A small-molecule ligand and the protein it binds are described below.
Small molecule (SMILES): CC(=O)N[C@@H](CC(C)C)C(=O)N[C@@H](C)C(=O)N[C@@H](CCC(=O)O)[C@@H](O)[C@H](C)CO

Sequence of chain 1.BA:
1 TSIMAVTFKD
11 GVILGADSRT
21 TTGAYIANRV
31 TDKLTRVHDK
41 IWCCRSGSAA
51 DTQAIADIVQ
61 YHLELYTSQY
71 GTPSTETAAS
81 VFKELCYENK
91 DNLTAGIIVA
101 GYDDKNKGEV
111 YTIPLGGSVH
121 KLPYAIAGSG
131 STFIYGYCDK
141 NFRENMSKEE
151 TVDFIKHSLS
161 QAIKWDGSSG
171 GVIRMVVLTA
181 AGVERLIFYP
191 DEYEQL

Binding-site contacts:
Ligand atom O contacts residue THR20 of chain 1.BA at 3.7 Å.
Ligand atom CD2 contacts residue THR22 of chain 1.BA at 3.5 Å.
Ligand atom C2 contacts residue THR1 of chain 1.BA at 1.5 Å.
Ligand atom CA contacts residue THR1 of chain 1.BA at 2.4 Å.
Ligand atom CD contacts residue ALA49 of chain 1.BA at 3.9 Å (hydrophobic).
Ligand atom N contacts residue GLY47 of chain 1.BA at 2.9 Å (h-bond).
Ligand atom O contacts residue THR1 of chain 1.BA at 2.2 Å (h-bond).
Ligand atom C contacts residue THR1 of chain 1.BA at 1.4 Å.
Ligand atom C contacts residue GLY47 of chain 1.BA at 3.5 Å.
Ligand atom CB contacts residue THR1 of chain 1.BA at 2.7 Å.
Ligand atom CB contacts residue THR21 of chain 1.BA at 3.8 Å.
Ligand atom O contacts residue SER129 of chain 1.BA at 3.0 Å (h-bond).
Ligand atom CD1 contacts residue HIS114 of chain 1.V at 3.6 Å.
Ligand atom OE1 contacts residue ALA49 of chain 1.BA at 3.8 Å.
Ligand atom O contacts residue THR1 of chain 1.BA at 2.5 Å (h-bond).
Ligand atom CA contacts residue GLY47 of chain 1.BA at 3.3 Å.
Ligand atom OE2 contacts residue THR20 of chain 1.BA at 3.2 Å (h-bond).
Ligand atom CD1 contacts residue SER118 of chain 1.V at 3.6 Å.
Ligand atom C3 contacts residue ARG19 of chain 1.BA at 3.8 Å.
Ligand atom OE2 contacts residue ALA49 of chain 1.BA at 3.7 Å.
Ligand atom O contacts residue SER48 of chain 1.BA at 3.8 Å.
Ligand atom CA contacts residue THR21 of chain 1.BA at 3.3 Å.
Ligand atom N contacts residue THR21 of chain 1.BA at 3.0 Å (h-bond).
Ligand atom CB contacts residue LYS33 of chain 1.BA at 3.8 Å.
Ligand atom O contacts residue THR21 of chain 1.BA at 3.0 Å (h-bond).
Ligand atom C1 contacts residue THR1 of chain 1.BA at 2.4 Å.
Ligand atom C1 contacts residue SER129 of chain 1.BA at 3.5 Å.
Ligand atom C3 contacts residue SER168 of chain 1.BA at 3.3 Å.
Ligand atom O contacts residue SER46 of chain 1.BA at 3.7 Å.
Ligand atom O contacts residue ALA49 of chain 1.BA at 3.2 Å (h-bond).
Ligand atom C contacts residue THR21 of chain 1.BA at 3.6 Å.
Ligand atom OE1 contacts residue ARG45 of chain 1.BA at 3.1 Å (salt-bridge).
Ligand atom N contacts residue THR1 of chain 1.BA at 3.6 Å.
Ligand atom CG contacts residue THR20 of chain 1.BA at 3.6 Å.
Ligand atom O contacts residue GLY47 of chain 1.BA at 3.1 Å (h-bond).
Ligand atom OE2 contacts residue THR31 of chain 1.BA at 3.6 Å.
Ligand atom CB contacts residue THR20 of chain 1.BA at 3.7 Å.
Ligand atom C contacts residue LYS33 of chain 1.BA at 3.9 Å.
Ligand atom C3 contacts residue THR1 of chain 1.BA at 2.4 Å.
Ligand atom CH3 contacts residue ASP116 of chain 1.V at 3.3 Å.

Sequence of chain 1.V:
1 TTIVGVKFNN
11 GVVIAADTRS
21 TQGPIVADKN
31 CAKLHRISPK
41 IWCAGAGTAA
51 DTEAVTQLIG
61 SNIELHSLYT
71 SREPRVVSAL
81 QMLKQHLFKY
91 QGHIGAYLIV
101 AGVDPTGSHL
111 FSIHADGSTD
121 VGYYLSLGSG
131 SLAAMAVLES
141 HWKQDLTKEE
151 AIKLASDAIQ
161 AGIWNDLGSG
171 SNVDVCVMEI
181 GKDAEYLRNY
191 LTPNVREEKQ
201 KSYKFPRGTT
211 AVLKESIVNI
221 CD